Binding-site contacts:
Ligand atom C2 contacts residue ASN471 of chain 1.A at 2.5 Å.
Ligand atom O5 contacts residue ASN471 of chain 1.A at 2.3 Å (h-bond).
Ligand atom N2 contacts residue ASN471 of chain 1.A at 2.9 Å (h-bond).
Ligand atom C4 contacts residue ASN471 of chain 1.A at 4.2 Å.
Ligand atom C1 contacts residue ASN471 of chain 1.A at 1.4 Å.
Ligand atom C3 contacts residue ASN471 of chain 1.A at 3.8 Å.
Ligand atom C8 contacts residue ASN471 of chain 1.A at 4.0 Å.
Ligand atom C7 contacts residue ASN471 of chain 1.A at 3.3 Å.
Ligand atom O7 contacts residue ASN471 of chain 1.A at 3.2 Å (h-bond).
Ligand atom C5 contacts residue ASN471 of chain 1.A at 3.7 Å.

A small-molecule ligand and the protein it binds are described below.
Small molecule (SMILES): CC(=O)N[C@@H]1[C@@H](O)[C@H](O)[C@@H](CO)O[C@H]1O

Sequence of chain 1.A:
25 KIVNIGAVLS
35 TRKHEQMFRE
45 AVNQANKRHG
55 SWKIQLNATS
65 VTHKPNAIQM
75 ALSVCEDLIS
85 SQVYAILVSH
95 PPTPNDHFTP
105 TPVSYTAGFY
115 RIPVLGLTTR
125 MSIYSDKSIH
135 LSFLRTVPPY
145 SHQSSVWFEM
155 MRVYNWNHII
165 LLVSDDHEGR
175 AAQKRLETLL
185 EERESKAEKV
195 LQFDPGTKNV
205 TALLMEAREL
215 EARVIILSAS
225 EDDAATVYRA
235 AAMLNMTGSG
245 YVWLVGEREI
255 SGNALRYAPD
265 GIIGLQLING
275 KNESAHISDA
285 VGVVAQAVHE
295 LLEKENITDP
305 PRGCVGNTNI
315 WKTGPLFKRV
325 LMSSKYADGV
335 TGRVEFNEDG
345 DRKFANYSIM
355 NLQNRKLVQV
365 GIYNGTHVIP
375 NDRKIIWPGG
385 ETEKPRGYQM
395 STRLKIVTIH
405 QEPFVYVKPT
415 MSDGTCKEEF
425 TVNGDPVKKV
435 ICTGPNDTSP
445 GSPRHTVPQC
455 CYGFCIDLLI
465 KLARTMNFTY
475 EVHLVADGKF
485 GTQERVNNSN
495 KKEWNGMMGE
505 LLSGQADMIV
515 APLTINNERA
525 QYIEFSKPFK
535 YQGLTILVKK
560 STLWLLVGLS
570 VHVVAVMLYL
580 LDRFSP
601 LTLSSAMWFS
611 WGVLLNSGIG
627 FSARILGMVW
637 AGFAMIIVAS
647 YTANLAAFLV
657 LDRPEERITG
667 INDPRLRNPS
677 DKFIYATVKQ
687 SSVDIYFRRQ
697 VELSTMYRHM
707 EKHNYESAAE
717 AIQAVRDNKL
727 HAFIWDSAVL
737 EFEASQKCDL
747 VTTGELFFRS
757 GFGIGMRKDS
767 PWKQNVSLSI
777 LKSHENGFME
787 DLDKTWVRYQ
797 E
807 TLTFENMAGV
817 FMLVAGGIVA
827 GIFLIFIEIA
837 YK